Sequence of chain 1.C:
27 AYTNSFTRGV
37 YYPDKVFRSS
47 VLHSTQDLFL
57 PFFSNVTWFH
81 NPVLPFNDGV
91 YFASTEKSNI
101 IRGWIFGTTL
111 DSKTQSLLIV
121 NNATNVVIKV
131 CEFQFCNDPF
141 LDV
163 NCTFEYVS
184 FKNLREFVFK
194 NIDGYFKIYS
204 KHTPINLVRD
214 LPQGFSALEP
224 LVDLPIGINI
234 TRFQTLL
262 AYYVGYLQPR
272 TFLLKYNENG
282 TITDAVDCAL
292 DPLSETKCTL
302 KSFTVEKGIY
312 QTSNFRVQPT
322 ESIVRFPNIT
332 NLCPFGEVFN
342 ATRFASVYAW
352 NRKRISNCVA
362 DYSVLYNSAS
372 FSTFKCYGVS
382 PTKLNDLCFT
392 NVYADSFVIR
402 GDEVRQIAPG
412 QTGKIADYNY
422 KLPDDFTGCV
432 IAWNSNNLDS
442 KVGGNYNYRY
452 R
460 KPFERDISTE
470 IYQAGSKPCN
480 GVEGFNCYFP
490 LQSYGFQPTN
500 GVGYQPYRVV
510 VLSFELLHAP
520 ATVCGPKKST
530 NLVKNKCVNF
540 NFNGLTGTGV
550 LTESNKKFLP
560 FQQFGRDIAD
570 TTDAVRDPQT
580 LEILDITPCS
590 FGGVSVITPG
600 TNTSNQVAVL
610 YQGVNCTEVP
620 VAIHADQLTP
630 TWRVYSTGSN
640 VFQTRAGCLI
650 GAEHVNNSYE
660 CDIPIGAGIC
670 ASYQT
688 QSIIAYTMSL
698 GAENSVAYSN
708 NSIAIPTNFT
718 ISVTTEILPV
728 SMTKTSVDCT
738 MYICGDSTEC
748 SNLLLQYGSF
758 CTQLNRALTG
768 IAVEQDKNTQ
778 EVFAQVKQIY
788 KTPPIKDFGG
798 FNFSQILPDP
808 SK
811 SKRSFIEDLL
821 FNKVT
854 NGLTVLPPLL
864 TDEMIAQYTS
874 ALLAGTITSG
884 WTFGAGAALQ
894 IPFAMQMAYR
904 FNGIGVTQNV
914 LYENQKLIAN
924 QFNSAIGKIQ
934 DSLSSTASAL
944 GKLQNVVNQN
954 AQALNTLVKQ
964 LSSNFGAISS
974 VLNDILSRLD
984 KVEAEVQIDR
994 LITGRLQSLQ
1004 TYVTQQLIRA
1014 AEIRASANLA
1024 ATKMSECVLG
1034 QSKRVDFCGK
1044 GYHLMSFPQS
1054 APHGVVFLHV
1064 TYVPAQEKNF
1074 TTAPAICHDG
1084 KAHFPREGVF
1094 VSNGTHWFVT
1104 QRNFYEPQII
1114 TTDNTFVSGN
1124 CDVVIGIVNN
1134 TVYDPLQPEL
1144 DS

Binding-site contacts:
Ligand atom C7 contacts residue ASN280 of chain 1.C at 3.3 Å.
Ligand atom C2 contacts residue ASN280 of chain 1.C at 2.5 Å.
Ligand atom O5 contacts residue ASN280 of chain 1.C at 2.3 Å (h-bond).
Ligand atom C1 contacts residue ASN280 of chain 1.C at 1.4 Å.
Ligand atom N2 contacts residue ASN280 of chain 1.C at 3.0 Å (h-bond).
Ligand atom C3 contacts residue ASN280 of chain 1.C at 3.8 Å.
Ligand atom C5 contacts residue ASN280 of chain 1.C at 3.7 Å.
Ligand atom O6 contacts residue LYS556 of chain 1.B at 3.6 Å.
Ligand atom O7 contacts residue ASN278 of chain 1.C at 3.9 Å.
Ligand atom C4 contacts residue ASN280 of chain 1.C at 4.2 Å.
Ligand atom O7 contacts residue ASN280 of chain 1.C at 3.2 Å (h-bond).
Ligand atom C7 contacts residue ASN278 of chain 1.C at 4.3 Å.
Ligand atom C8 contacts residue ASN278 of chain 1.C at 4.0 Å.

Sequence of chain 1.B:
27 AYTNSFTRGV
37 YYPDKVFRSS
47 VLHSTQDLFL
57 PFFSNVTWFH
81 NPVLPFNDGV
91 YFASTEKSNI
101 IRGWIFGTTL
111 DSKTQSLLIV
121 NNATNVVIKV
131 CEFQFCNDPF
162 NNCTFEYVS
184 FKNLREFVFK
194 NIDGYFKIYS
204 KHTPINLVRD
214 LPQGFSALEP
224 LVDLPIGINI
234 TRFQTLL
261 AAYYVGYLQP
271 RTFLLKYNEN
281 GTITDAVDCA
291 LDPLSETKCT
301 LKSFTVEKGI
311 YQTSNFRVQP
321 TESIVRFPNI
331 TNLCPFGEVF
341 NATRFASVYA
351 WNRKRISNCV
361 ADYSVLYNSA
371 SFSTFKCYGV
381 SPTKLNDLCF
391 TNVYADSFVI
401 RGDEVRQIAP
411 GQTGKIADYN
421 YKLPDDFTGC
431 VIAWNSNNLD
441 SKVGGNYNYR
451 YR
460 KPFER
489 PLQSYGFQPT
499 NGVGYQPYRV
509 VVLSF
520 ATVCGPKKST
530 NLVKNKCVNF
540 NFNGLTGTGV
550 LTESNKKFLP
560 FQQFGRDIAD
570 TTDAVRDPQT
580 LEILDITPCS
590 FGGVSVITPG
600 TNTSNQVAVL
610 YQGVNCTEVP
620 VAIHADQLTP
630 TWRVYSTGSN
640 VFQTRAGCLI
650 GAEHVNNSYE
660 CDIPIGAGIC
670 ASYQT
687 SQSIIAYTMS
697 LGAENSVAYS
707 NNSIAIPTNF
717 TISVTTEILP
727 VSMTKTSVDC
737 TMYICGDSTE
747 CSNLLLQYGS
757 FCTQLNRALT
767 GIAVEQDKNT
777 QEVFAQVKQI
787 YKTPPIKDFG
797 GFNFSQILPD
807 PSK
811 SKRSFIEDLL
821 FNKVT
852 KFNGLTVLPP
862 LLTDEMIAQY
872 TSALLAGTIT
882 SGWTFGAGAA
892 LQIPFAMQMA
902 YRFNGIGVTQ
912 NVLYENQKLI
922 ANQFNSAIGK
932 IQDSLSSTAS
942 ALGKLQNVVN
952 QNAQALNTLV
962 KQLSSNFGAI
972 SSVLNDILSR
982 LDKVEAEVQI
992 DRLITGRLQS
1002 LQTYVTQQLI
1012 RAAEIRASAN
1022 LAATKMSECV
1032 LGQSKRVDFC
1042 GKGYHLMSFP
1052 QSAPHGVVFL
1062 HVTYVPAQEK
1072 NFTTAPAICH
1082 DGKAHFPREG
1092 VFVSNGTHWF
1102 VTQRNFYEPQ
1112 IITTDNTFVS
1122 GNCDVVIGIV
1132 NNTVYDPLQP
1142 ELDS

A protein and the small-molecule ligand that binds it are described below.
Small molecule (SMILES): CC(=O)N[C@@H]1[C@@H](O)[C@H](O)[C@@H](CO)O[C@H]1O